Sequence of chain 1.M:
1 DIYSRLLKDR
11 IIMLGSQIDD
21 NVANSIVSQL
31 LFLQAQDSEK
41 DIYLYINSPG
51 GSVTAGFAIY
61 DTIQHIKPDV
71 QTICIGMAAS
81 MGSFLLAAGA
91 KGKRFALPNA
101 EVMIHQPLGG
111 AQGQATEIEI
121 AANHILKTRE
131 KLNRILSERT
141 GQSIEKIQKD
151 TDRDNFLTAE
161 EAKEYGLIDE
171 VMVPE

Binding-site contacts:
Ligand atom C15 contacts residue MET81 of chain 1.M at 3.3 Å (hydrophobic).
Ligand atom N12 contacts residue VAL53 of chain 1.M at 3.8 Å.
Ligand atom O04 contacts residue PRO107 of chain 1.M at 3.3 Å.
Ligand atom C21 contacts residue LEU108 of chain 1.M at 4.0 Å (hydrophobic).
Ligand atom O23 contacts residue SER52 of chain 1.M at 3.7 Å.
Ligand atom C18 contacts residue SER80 of chain 1.M at 3.7 Å.
Ligand atom O19 contacts residue GLY50 of chain 1.M at 3.1 Å.
Ligand atom N03 contacts residue SER80 of chain 1.M at 3.7 Å.
Ligand atom O19 contacts residue SER80 of chain 1.M at 2.3 Å (h-bond).
Ligand atom O04 contacts residue LEU108 of chain 1.M at 2.4 Å (h-bond).
Ligand atom C26 contacts residue HIS124 of chain 1.M at 3.6 Å.
Ligand atom C02 contacts residue LEU108 of chain 1.M at 3.5 Å (hydrophobic).
Ligand atom C18 contacts residue GLN106 of chain 1.M at 3.6 Å.
Ligand atom C28 contacts residue LEU108 of chain 1.M at 3.4 Å (hydrophobic).
Ligand atom N12 contacts residue LEU108 of chain 1.M at 2.9 Å (h-bond).
Ligand atom C11 contacts residue LEU108 of chain 1.M at 3.8 Å (hydrophobic).
Ligand atom C18 contacts residue PRO107 of chain 1.M at 3.6 Å (hydrophobic).
Ligand atom N27 contacts residue ILE125 of chain 1.M at 3.7 Å.
Ligand atom O20 contacts residue SER80 of chain 1.M at 2.9 Å (h-bond).
Ligand atom O19 contacts residue GLY51 of chain 1.M at 2.6 Å (h-bond).
Ligand atom C21 contacts residue VAL53 of chain 1.M at 3.4 Å (hydrophobic).
Ligand atom C05 contacts residue LEU108 of chain 1.M at 3.7 Å (hydrophobic).
Ligand atom B14 contacts residue SER80 of chain 1.M at 2.2 Å.
Ligand atom C25 contacts residue HIS124 of chain 1.M at 3.7 Å.
Ligand atom C15 contacts residue GLY51 of chain 1.M at 4.0 Å.
Ligand atom B14 contacts residue MET81 of chain 1.M at 3.8 Å.
Ligand atom C16 contacts residue SER80 of chain 1.M at 3.9 Å.
Ligand atom O19 contacts residue MET81 of chain 1.M at 2.8 Å (h-bond).
Ligand atom C01 contacts residue GLY51 of chain 1.M at 3.7 Å.
Ligand atom C17 contacts residue MET81 of chain 1.M at 3.5 Å (hydrophobic).
Ligand atom C15 contacts residue SER80 of chain 1.M at 3.0 Å.
Ligand atom C13 contacts residue GLY51 of chain 1.M at 3.0 Å.
Ligand atom C16 contacts residue MET81 of chain 1.M at 3.9 Å (hydrophobic).
Ligand atom B14 contacts residue GLY51 of chain 1.M at 2.9 Å.
Ligand atom C01 contacts residue LEU108 of chain 1.M at 3.7 Å (hydrophobic).
Ligand atom O23 contacts residue VAL53 of chain 1.M at 2.8 Å (h-bond).
Ligand atom O20 contacts residue GLY51 of chain 1.M at 3.3 Å (h-bond).
Ligand atom C18 contacts residue HIS105 of chain 1.M at 3.3 Å.
Ligand atom N24 contacts residue VAL53 of chain 1.M at 3.8 Å.
Ligand atom C13 contacts residue SER80 of chain 1.M at 3.1 Å.

The small molecule below binds the protein below.
Small molecule (SMILES): CC(C)C[C@@H](NC(=O)[C@H](Cc1ccccc1)NC(=O)c1cnccn1)B(O)O